Sequence of chain 1.A:
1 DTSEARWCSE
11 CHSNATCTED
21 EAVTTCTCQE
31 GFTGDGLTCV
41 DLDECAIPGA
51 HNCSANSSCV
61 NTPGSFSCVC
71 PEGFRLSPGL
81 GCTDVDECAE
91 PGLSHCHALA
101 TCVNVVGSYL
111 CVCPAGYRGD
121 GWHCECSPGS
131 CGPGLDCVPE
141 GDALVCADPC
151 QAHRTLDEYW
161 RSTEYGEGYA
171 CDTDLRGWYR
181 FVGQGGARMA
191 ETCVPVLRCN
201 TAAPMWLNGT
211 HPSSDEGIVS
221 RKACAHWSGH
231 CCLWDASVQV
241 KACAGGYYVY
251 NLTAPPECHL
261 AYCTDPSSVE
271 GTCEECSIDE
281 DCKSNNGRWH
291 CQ

Sequence of chain 1.B:
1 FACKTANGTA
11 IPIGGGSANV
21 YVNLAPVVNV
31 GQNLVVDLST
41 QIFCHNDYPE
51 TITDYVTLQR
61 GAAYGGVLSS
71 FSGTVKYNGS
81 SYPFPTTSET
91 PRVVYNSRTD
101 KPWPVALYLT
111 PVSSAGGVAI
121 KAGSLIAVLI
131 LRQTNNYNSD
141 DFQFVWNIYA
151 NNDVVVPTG

The protein below binds the small molecule below.
Small molecule (SMILES): CC(=O)N[C@H]1[C@H](O[C@H]2[C@H](O)[C@@H](NC(C)=O)CO[C@@H]2CO)O[C@H](CO)[C@@H](O[C@@H]2O[C@H](CO[C@H]3O[C@H](CO[C@H]4O[C@H](CO)[C@@H](O)[C@H](O)[C@@H]4O)[C@@H](O)[C@H](O[C@H]4O[C@H](CO)[C@@H](O)[C@H](O)[C@@H]4O)[C@@H]3O)[C@@H](O)[C@H](O[C@H]3O[C@H](CO)[C@@H](O)[C@H](O)[C@@H]3O)[C@@H]2O)[C@@H]1O

Binding-site contacts:
Ligand atom O3 contacts residue PHE142 of chain 1.B at 3.2 Å.
Ligand atom N2 contacts residue TYR137 of chain 1.B at 3.0 Å (h-bond).
Ligand atom O3 contacts residue ASP140 of chain 1.B at 3.1 Å (salt-bridge).
Ligand atom O6 contacts residue GLY129 of chain 1.A at 2.7 Å (h-bond).
Ligand atom O5 contacts residue SER130 of chain 1.A at 3.3 Å.
Ligand atom C3 contacts residue ARG176 of chain 1.A at 3.3 Å.
Ligand atom O3 contacts residue GLN133 of chain 1.B at 3.2 Å (h-bond).
Ligand atom O6 contacts residue SER237 of chain 1.A at 3.3 Å (h-bond).
Ligand atom O6 contacts residue ASP54 of chain 1.B at 2.8 Å (salt-bridge).
Ligand atom O3 contacts residue TYR137 of chain 1.B at 2.6 Å (h-bond).
Ligand atom O6 contacts residue GLN239 of chain 1.A at 3.0 Å (h-bond).
Ligand atom C8 contacts residue TYR137 of chain 1.B at 3.2 Å (hydrophobic).
Ligand atom C6 contacts residue ASP54 of chain 1.B at 3.2 Å.
Ligand atom C1 contacts residue ASN251 of chain 1.A at 1.4 Å.
Ligand atom C2 contacts residue ASN251 of chain 1.A at 2.5 Å.
Ligand atom O7 contacts residue ARG176 of chain 1.A at 2.5 Å (salt-bridge).
Ligand atom C3 contacts residue GLY129 of chain 1.A at 3.3 Å.
Ligand atom C3 contacts residue ASP140 of chain 1.B at 3.3 Å.
Ligand atom O4 contacts residue ASN135 of chain 1.B at 3.2 Å (h-bond).
Ligand atom O2 contacts residue PHE1 of chain 1.B at 3.1 Å (h-bond).
Ligand atom O6 contacts residue PRO128 of chain 1.A at 3.0 Å (h-bond).
Ligand atom O5 contacts residue ASN251 of chain 1.A at 2.4 Å (h-bond).
Ligand atom C6 contacts residue PRO128 of chain 1.A at 3.1 Å (hydrophobic).
Ligand atom C6 contacts residue GLN239 of chain 1.A at 3.1 Å.
Ligand atom O6 contacts residue PRO128 of chain 1.A at 3.4 Å (h-bond).
Ligand atom O6 contacts residue PHE1 of chain 1.B at 3.1 Å.
Ligand atom C8 contacts residue TRP178 of chain 1.A at 3.3 Å (hydrophobic).
Ligand atom O4 contacts residue ASP54 of chain 1.B at 2.8 Å (salt-bridge).
Ligand atom C4 contacts residue ASP54 of chain 1.B at 3.2 Å.
Ligand atom N2 contacts residue ASN251 of chain 1.A at 2.9 Å (h-bond).
Ligand atom O5 contacts residue GLY129 of chain 1.A at 3.2 Å (h-bond).
Ligand atom O4 contacts residue SER220 of chain 1.A at 2.3 Å (h-bond).
Ligand atom O4 contacts residue GLN239 of chain 1.A at 3.3 Å.
Ligand atom O6 contacts residue ASN46 of chain 1.B at 3.1 Å (h-bond).
Ligand atom O5 contacts residue GLN239 of chain 1.A at 3.0 Å (h-bond).
Ligand atom C1 contacts residue GLY129 of chain 1.A at 3.3 Å.
Ligand atom O4 contacts residue ARG176 of chain 1.A at 2.9 Å (salt-bridge).
Ligand atom C7 contacts residue TYR137 of chain 1.B at 3.1 Å (hydrophobic).
Ligand atom O3 contacts residue PRO128 of chain 1.A at 3.1 Å.
Ligand atom O3 contacts residue ILE218 of chain 1.A at 3.1 Å (h-bond).